Binding-site contacts:
Ligand atom O3 contacts residue TRP224 of chain 1.A at 3.1 Å (h-bond).
Ligand atom C3 contacts residue GLN245 of chain 1.A at 4.0 Å.
Ligand atom O4 contacts residue TRP224 of chain 1.A at 3.1 Å (h-bond).
Ligand atom C3 contacts residue GLY218 of chain 1.A at 3.9 Å.
Ligand atom C2 contacts residue LYS241 of chain 1.A at 3.8 Å.
Ligand atom C5 contacts residue ARG221 of chain 1.A at 3.8 Å.
Ligand atom O3 contacts residue LEU219 of chain 1.A at 2.8 Å (h-bond).
Ligand atom C3 contacts residue LEU219 of chain 1.A at 3.6 Å (hydrophobic).
Ligand atom O1 contacts residue GLN245 of chain 1.A at 4.0 Å.
Ligand atom O3 contacts residue GLY218 of chain 1.A at 3.1 Å (h-bond).
Ligand atom C3 contacts residue TRP224 of chain 1.A at 4.1 Å (hydrophobic).
Ligand atom O2 contacts residue LEU219 of chain 1.A at 3.2 Å (h-bond).
Ligand atom C2 contacts residue LEU219 of chain 1.A at 3.8 Å (hydrophobic).
Ligand atom C3 contacts residue LEU219 of chain 1.A at 3.9 Å (hydrophobic).
Ligand atom O2 contacts residue MET50 of chain 1.A at 3.4 Å.
Ligand atom O3 contacts residue TRP237 of chain 1.A at 3.8 Å.
Ligand atom C1 contacts residue LEU219 of chain 1.A at 3.9 Å (hydrophobic).
Ligand atom C3 contacts residue ARG221 of chain 1.A at 3.4 Å.
Ligand atom O2 contacts residue LYS241 of chain 1.A at 4.1 Å.
Ligand atom O6 contacts residue LYS241 of chain 1.A at 3.7 Å.
Ligand atom O2 contacts residue LEU219 of chain 1.A at 3.1 Å (h-bond).
Ligand atom O4 contacts residue HIS220 of chain 1.A at 2.9 Å (h-bond).
Ligand atom O3 contacts residue GLN245 of chain 1.A at 3.1 Å (h-bond).
Ligand atom C1 contacts residue GLN245 of chain 1.A at 4.1 Å.
Ligand atom O2 contacts residue GLY218 of chain 1.A at 3.8 Å.
Ligand atom C6 contacts residue ARG221 of chain 1.A at 3.5 Å.
Ligand atom C4 contacts residue HIS220 of chain 1.A at 3.6 Å.
Ligand atom C6 contacts residue HIS220 of chain 1.A at 4.0 Å.
Ligand atom O3 contacts residue ARG221 of chain 1.A at 3.5 Å (salt-bridge).
Ligand atom C4 contacts residue ARG221 of chain 1.A at 3.5 Å.
Ligand atom O4 contacts residue GLY222 of chain 1.A at 4.0 Å.
Ligand atom C4 contacts residue LEU219 of chain 1.A at 3.5 Å (hydrophobic).
Ligand atom O5 contacts residue LYS241 of chain 1.A at 3.8 Å.
Ligand atom O6 contacts residue ARG221 of chain 1.A at 3.7 Å.
Ligand atom O3 contacts residue HIS220 of chain 1.A at 3.7 Å.
Ligand atom C2 contacts residue LEU219 of chain 1.A at 4.1 Å (hydrophobic).
Ligand atom C4 contacts residue TRP224 of chain 1.A at 4.1 Å (hydrophobic).
Ligand atom O4 contacts residue ARG221 of chain 1.A at 2.7 Å (salt-bridge).
Ligand atom O6 contacts residue GLY222 of chain 1.A at 3.8 Å.
Ligand atom O3 contacts residue MET50 of chain 1.A at 3.9 Å.

Sequence of chain 1.A:
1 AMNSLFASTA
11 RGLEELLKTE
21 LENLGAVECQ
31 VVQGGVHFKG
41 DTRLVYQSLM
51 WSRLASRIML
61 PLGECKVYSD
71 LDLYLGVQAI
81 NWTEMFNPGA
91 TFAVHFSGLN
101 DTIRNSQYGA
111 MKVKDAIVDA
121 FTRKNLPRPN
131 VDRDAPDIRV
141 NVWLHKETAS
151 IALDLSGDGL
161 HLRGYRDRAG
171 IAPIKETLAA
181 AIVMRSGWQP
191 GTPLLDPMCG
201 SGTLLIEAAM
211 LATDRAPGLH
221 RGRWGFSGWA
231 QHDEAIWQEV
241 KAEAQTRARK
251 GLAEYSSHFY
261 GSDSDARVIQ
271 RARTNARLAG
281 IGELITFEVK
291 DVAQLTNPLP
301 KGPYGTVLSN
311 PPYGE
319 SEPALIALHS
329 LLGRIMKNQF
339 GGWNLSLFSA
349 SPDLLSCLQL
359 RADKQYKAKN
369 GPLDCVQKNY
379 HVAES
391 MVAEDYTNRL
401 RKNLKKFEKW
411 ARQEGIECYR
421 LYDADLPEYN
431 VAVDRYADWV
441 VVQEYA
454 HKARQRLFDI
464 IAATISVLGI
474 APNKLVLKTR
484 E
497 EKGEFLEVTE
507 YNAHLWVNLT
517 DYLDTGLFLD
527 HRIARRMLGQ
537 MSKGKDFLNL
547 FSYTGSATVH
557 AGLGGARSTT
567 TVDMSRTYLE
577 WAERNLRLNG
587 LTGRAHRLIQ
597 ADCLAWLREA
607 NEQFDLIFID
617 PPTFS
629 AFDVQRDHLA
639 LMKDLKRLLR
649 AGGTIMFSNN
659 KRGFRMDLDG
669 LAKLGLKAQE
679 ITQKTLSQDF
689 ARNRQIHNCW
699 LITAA

A small-molecule ligand and the protein it binds are described below.
Small molecule (SMILES): CC/C=C\CCC(=O)OC[C@H]1O[C@@](CO)(O[C@H]2O[C@H](CO)[C@@H](O)[C@H](O)[C@H]2O)[C@@H](O)[C@@H]1O